Binding-site contacts:
Ligand atom C1 contacts residue ASN1132 of chain 1.A at 1.4 Å.
Ligand atom C8 contacts residue ASN1132 of chain 1.A at 4.5 Å.
Ligand atom O5 contacts residue ASN1132 of chain 1.A at 2.3 Å (h-bond).
Ligand atom C5 contacts residue ASN1132 of chain 1.A at 3.7 Å.
Ligand atom C4 contacts residue ASN1132 of chain 1.A at 4.2 Å.
Ligand atom N2 contacts residue ASN1132 of chain 1.A at 3.0 Å (h-bond).
Ligand atom O7 contacts residue ASN1132 of chain 1.A at 2.9 Å (h-bond).
Ligand atom C7 contacts residue ASN1132 of chain 1.A at 3.2 Å.
Ligand atom C3 contacts residue ASN1132 of chain 1.A at 3.8 Å.
Ligand atom C2 contacts residue ASN1132 of chain 1.A at 2.5 Å.

A small-molecule ligand and the protein it binds are described below.
Small molecule (SMILES): CC(=O)N[C@H]1[C@H](O[C@H]2[C@H](O)[C@@H](NC(C)=O)CO[C@@H]2CO)O[C@H](CO)[C@@H](O[C@H]2O[C@H](CO)[C@@H](O)[C@H](O)[C@@H]2O)[C@@H]1O

Sequence of chain 1.A:
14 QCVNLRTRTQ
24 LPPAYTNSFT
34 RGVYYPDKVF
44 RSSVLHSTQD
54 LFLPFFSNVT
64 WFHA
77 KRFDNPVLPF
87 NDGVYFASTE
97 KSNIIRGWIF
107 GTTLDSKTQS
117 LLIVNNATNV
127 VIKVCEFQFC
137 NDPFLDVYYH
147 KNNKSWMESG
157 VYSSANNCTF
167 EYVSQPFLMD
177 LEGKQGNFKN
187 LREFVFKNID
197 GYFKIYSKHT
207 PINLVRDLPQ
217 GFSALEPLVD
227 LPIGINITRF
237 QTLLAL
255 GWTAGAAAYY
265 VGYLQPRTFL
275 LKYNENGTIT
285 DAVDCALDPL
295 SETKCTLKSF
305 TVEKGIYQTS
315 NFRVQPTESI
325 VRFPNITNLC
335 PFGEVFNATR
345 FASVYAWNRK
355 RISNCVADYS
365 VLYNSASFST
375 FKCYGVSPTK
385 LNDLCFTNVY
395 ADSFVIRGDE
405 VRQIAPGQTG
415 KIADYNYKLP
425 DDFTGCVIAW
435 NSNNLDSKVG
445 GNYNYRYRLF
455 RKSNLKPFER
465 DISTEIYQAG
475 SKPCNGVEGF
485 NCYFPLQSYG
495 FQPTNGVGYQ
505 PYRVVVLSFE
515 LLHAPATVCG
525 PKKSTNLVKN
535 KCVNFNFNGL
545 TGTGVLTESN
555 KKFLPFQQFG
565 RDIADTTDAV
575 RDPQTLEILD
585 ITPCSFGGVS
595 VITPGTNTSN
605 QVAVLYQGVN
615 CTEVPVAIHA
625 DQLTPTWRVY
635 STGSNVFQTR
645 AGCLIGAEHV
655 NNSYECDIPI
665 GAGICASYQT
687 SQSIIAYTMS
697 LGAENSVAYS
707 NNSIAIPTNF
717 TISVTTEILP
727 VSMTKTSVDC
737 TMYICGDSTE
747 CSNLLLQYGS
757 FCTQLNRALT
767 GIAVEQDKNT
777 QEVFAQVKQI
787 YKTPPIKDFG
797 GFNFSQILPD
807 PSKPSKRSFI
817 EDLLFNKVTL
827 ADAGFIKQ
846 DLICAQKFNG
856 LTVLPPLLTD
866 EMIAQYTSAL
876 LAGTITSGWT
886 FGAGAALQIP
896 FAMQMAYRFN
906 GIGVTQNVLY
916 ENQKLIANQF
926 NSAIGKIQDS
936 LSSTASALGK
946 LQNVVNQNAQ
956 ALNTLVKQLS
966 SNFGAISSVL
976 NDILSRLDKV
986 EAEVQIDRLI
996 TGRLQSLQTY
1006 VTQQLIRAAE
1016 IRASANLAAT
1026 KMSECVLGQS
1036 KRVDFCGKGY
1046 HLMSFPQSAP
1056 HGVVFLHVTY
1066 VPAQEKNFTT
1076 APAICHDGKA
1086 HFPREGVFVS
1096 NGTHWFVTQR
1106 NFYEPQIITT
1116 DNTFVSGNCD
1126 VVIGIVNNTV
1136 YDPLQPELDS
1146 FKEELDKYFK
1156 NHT